Binding-site contacts:
Ligand atom C4 contacts residue ASN62 of chain 1.D at 4.2 Å.
Ligand atom N2 contacts residue PRO60 of chain 1.D at 3.4 Å (h-bond).
Ligand atom O6 contacts residue GLU193 of chain 1.D at 3.8 Å.
Ligand atom C2 contacts residue PRO60 of chain 1.D at 4.4 Å (hydrophobic).
Ligand atom C3 contacts residue PRO59 of chain 1.D at 4.4 Å (hydrophobic).
Ligand atom C1 contacts residue PRO60 of chain 1.D at 4.4 Å (hydrophobic).
Ligand atom O3 contacts residue PRO59 of chain 1.D at 4.0 Å.
Ligand atom O7 contacts residue ASN62 of chain 1.D at 3.8 Å.
Ligand atom C8 contacts residue PRO60 of chain 1.D at 3.5 Å (hydrophobic).
Ligand atom N2 contacts residue PRO59 of chain 1.D at 3.9 Å.
Ligand atom C1 contacts residue ASN62 of chain 1.D at 1.4 Å.
Ligand atom O5 contacts residue ASN62 of chain 1.D at 2.4 Å (h-bond).
Ligand atom C3 contacts residue ASN62 of chain 1.D at 3.8 Å.
Ligand atom C7 contacts residue PRO60 of chain 1.D at 3.9 Å (hydrophobic).
Ligand atom C8 contacts residue ASN55 of chain 1.D at 3.5 Å.
Ligand atom C2 contacts residue ASN62 of chain 1.D at 2.5 Å.
Ligand atom N2 contacts residue ASN62 of chain 1.D at 2.9 Å (h-bond).
Ligand atom C8 contacts residue PRO59 of chain 1.D at 3.8 Å (hydrophobic).
Ligand atom C5 contacts residue ASN62 of chain 1.D at 3.7 Å.
Ligand atom C7 contacts residue ASN62 of chain 1.D at 3.5 Å.
Ligand atom C7 contacts residue PRO59 of chain 1.D at 4.3 Å (hydrophobic).

Sequence of chain 1.D:
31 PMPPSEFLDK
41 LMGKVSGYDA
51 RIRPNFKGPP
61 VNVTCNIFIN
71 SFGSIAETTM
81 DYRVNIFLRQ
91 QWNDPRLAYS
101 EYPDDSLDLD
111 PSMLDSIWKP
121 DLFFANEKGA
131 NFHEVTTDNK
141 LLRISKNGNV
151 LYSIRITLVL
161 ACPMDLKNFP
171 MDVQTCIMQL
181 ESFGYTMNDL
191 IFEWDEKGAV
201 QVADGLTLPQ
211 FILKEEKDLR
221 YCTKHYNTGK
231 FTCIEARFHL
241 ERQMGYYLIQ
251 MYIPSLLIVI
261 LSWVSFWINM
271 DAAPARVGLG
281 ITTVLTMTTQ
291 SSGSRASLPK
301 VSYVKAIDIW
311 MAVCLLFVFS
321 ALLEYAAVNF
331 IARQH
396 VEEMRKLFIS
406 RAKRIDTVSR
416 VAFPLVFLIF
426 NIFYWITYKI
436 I

A small-molecule ligand and the protein it binds are described below.
Small molecule (SMILES): CC(=O)N[C@H]1[C@H](O[C@H]2[C@H](O)[C@@H](NC(C)=O)CO[C@@H]2CO)O[C@H](CO)[C@@H](O[C@@H]2O[C@H](CO)[C@@H](O)[C@H](O)[C@@H]2O)[C@@H]1O